A small-molecule ligand and the protein it binds are described below.
Small molecule (SMILES): CC[C@H](C)[C@@H](C=O)NC(=O)[C@H](CO)NC(=O)[C@H](CCCCN)NC(=O)[C@@H](N)C(C)C

Binding-site contacts:
Ligand atom CD1 contacts residue THR349 of chain 11.A at 4.3 Å.
Ligand atom CG2 contacts residue PHE71 of chain 11.A at 4.0 Å (hydrophobic).

Sequence of chain 11.A:
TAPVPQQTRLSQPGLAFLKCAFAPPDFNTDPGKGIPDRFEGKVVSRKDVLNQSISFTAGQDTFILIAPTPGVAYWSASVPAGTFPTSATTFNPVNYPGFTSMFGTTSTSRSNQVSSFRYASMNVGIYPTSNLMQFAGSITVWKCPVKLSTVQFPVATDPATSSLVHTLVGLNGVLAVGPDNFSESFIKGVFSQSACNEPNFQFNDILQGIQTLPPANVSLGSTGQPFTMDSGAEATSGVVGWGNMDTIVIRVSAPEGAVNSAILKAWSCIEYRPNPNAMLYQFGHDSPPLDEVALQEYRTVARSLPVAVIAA